Binding-site contacts:
Ligand atom O7 contacts residue THR147 of chain 1.D at 4.4 Å.
Ligand atom C3 contacts residue GLU161 of chain 1.D at 4.1 Å.
Ligand atom C1 contacts residue GLU161 of chain 1.D at 4.1 Å.
Ligand atom C6 contacts residue GLU161 of chain 1.D at 3.5 Å.
Ligand atom C1 contacts residue ASN145 of chain 1.D at 1.4 Å.
Ligand atom C5 contacts residue TYR162 of chain 1.D at 4.1 Å (hydrophobic).
Ligand atom C7 contacts residue GLU161 of chain 1.D at 3.8 Å.
Ligand atom C6 contacts residue TYR162 of chain 1.D at 3.4 Å (hydrophobic).
Ligand atom N2 contacts residue ASN145 of chain 1.D at 2.7 Å (h-bond).
Ligand atom N2 contacts residue GLU161 of chain 1.D at 3.0 Å (salt-bridge).
Ligand atom O5 contacts residue ASN145 of chain 1.D at 2.4 Å (h-bond).
Ligand atom C1 contacts residue THR147 of chain 1.D at 4.2 Å.
Ligand atom C8 contacts residue TYR162 of chain 1.D at 3.7 Å (hydrophobic).
Ligand atom C2 contacts residue GLU161 of chain 1.D at 3.9 Å.
Ligand atom C2 contacts residue ASN145 of chain 1.D at 2.2 Å.
Ligand atom C7 contacts residue ASN145 of chain 1.D at 3.2 Å.
Ligand atom C5 contacts residue ASN145 of chain 1.D at 3.6 Å.
Ligand atom C8 contacts residue ASN145 of chain 1.D at 4.4 Å.
Ligand atom O6 contacts residue GLU161 of chain 1.D at 4.0 Å.
Ligand atom O6 contacts residue TYR162 of chain 1.D at 4.2 Å.
Ligand atom C8 contacts residue THR147 of chain 1.D at 4.3 Å.
Ligand atom O7 contacts residue ASN145 of chain 1.D at 3.1 Å (h-bond).
Ligand atom C3 contacts residue ASN145 of chain 1.D at 3.7 Å.
Ligand atom C4 contacts residue ASN145 of chain 1.D at 4.2 Å.
Ligand atom C8 contacts residue GLU161 of chain 1.D at 3.6 Å.
Ligand atom C8 contacts residue ASP151 of chain 1.D at 3.9 Å.

A small-molecule ligand and the protein it binds are described below.
Small molecule (SMILES): CC(=O)N[C@H]1[C@H](O[C@H]2[C@H](O[C@H]3O[C@@H](C)[C@@H](O)[C@@H](O)[C@@H]3O)[C@@H](NC(C)=O)CO[C@@H]2CO)O[C@H](CO)[C@@H](O)[C@@H]1O

Sequence of chain 1.D:
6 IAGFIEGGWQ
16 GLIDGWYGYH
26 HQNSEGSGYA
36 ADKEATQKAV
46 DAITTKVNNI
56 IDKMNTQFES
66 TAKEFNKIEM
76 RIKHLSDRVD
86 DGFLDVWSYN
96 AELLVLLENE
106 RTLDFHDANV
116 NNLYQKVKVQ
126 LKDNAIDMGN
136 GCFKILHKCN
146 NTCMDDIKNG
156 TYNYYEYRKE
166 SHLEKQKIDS